The small molecule below binds the protein below.
Small molecule (SMILES): COc1nc(C=C(CO)CO)c(C)c(OC)n1

Binding-site contacts:
Ligand atom O2 contacts residue MET83 of chain 1.A at 3.8 Å.
Ligand atom C02 contacts residue MET83 of chain 1.A at 3.7 Å (hydrophobic).
Ligand atom C2 contacts residue MET83 of chain 1.A at 3.7 Å (hydrophobic).
Ligand atom C1 contacts residue MET83 of chain 1.A at 3.6 Å (hydrophobic).
Ligand atom C11 contacts residue ARG118 of chain 1.A at 3.7 Å.
Ligand atom O4 contacts residue TYR56 of chain 1.A at 4.0 Å.
Ligand atom C02 contacts residue ALA123 of chain 1.A at 3.6 Å (hydrophobic).
Ligand atom O4 contacts residue TYR127 of chain 1.A at 4.2 Å.
Ligand atom O2 contacts residue ALA122 of chain 1.A at 4.1 Å.
Ligand atom O4 contacts residue HIS13 of chain 1.A at 3.9 Å.
Ligand atom C1 contacts residue TYR127 of chain 1.A at 3.5 Å (hydrophobic).
Ligand atom C3 contacts residue MET83 of chain 1.A at 3.6 Å (hydrophobic).
Ligand atom C11 contacts residue TYR127 of chain 1.A at 3.8 Å (hydrophobic).
Ligand atom C02 contacts residue GLN80 of chain 1.A at 3.5 Å.
Ligand atom C13 contacts residue GLU38 of chain 1.A at 3.6 Å.
Ligand atom O3 contacts residue GLU38 of chain 1.A at 3.6 Å.
Ligand atom N1 contacts residue TYR127 of chain 1.A at 3.6 Å.
Ligand atom C12 contacts residue ARG118 of chain 1.A at 4.0 Å.
Ligand atom C13 contacts residue ARG118 of chain 1.A at 3.4 Å.
Ligand atom C12 contacts residue TRP43 of chain 1.A at 3.8 Å (hydrophobic).
Ligand atom O2 contacts residue TYR127 of chain 1.A at 3.7 Å.
Ligand atom N1 contacts residue MET83 of chain 1.A at 3.6 Å.
Ligand atom O3 contacts residue HIS13 of chain 1.A at 3.6 Å.
Ligand atom O1 contacts residue ILE55 of chain 1.A at 3.8 Å.
Ligand atom C4 contacts residue ARG118 of chain 1.A at 4.0 Å.
Ligand atom C14 contacts residue ILE52 of chain 1.A at 4.0 Å (hydrophobic).
Ligand atom C4 contacts residue TYR127 of chain 1.A at 4.0 Å (hydrophobic).
Ligand atom C01 contacts residue TYR56 of chain 1.A at 3.3 Å (hydrophobic).
Ligand atom N2 contacts residue MET83 of chain 1.A at 3.7 Å.
Ligand atom C2 contacts residue TYR127 of chain 1.A at 3.6 Å (hydrophobic).
Ligand atom O3 contacts residue ARG118 of chain 1.A at 3.4 Å (salt-bridge).
Ligand atom C13 contacts residue TRP43 of chain 1.A at 3.4 Å (hydrophobic).
Ligand atom C02 contacts residue TYR127 of chain 1.A at 3.9 Å (hydrophobic).
Ligand atom C5 contacts residue TYR127 of chain 1.A at 3.8 Å (hydrophobic).
Ligand atom C3 contacts residue TYR127 of chain 1.A at 3.7 Å (hydrophobic).
Ligand atom O2 contacts residue ALA123 of chain 1.A at 3.4 Å.
Ligand atom N2 contacts residue TYR127 of chain 1.A at 3.6 Å.
Ligand atom C5 contacts residue MET83 of chain 1.A at 3.5 Å (hydrophobic).
Ligand atom C4 contacts residue TYR87 of chain 1.A at 4.2 Å (hydrophobic).
Ligand atom O1 contacts residue TYR127 of chain 1.A at 3.9 Å.

Sequence of chain 1.A:
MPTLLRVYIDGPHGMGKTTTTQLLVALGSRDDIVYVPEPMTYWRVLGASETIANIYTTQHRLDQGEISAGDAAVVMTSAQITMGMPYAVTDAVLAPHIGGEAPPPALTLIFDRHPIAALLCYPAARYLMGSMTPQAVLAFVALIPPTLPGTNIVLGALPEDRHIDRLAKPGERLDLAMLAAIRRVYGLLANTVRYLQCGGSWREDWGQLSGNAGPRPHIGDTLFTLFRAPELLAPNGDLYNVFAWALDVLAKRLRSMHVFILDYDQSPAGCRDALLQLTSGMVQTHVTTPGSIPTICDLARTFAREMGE